Sequence of chain 1.A:
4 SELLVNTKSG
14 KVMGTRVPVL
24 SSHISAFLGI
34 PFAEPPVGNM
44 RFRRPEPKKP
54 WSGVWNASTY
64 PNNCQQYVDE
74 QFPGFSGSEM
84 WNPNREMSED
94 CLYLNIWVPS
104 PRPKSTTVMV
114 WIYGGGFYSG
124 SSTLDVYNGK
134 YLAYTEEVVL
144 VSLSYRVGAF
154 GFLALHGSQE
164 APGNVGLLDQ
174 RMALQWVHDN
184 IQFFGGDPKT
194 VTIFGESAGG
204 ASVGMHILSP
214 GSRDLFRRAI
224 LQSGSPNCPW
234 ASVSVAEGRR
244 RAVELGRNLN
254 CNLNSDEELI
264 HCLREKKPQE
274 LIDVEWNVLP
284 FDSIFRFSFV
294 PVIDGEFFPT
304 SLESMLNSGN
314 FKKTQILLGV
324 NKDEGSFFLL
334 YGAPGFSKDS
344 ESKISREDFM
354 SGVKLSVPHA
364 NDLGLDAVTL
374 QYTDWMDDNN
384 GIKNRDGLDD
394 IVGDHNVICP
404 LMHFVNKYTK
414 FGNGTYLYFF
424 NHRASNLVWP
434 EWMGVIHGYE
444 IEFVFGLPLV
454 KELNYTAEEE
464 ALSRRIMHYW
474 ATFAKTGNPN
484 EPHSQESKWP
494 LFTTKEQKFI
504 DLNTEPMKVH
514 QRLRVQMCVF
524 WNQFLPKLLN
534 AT

A small-molecule ligand and the protein it binds are described below.
Small molecule (SMILES): CC(=O)N[C@H]1CO[C@H](CO[C@@H]2O[C@@H](C)[C@@H](O)[C@@H](O)[C@@H]2O)[C@@H](O)[C@@H]1O

Binding-site contacts:
Ligand atom N2 contacts residue ASN59 of chain 1.A at 3.0 Å (h-bond).
Ligand atom O5 contacts residue PEG1 of chain 1.L at 4.3 Å.
Ligand atom C1 contacts residue SER61 of chain 1.A at 3.5 Å.
Ligand atom C2 contacts residue ASN59 of chain 1.A at 2.5 Å.
Ligand atom C5 contacts residue SER61 of chain 1.A at 3.3 Å.
Ligand atom C1 contacts residue THR62 of chain 1.A at 4.3 Å.
Ligand atom O6 contacts residue THR62 of chain 1.A at 4.1 Å.
Ligand atom C6 contacts residue SER61 of chain 1.A at 3.6 Å.
Ligand atom C7 contacts residue ASN59 of chain 1.A at 3.4 Å.
Ligand atom C4 contacts residue ASN59 of chain 1.A at 4.3 Å.
Ligand atom O5 contacts residue SER61 of chain 1.A at 3.2 Å (h-bond).
Ligand atom C6 contacts residue PEG1 of chain 1.L at 3.4 Å.
Ligand atom C5 contacts residue PEG1 of chain 1.L at 3.7 Å.
Ligand atom O5 contacts residue THR62 of chain 1.A at 4.2 Å.
Ligand atom C3 contacts residue ASN59 of chain 1.A at 3.9 Å.
Ligand atom C6 contacts residue THR62 of chain 1.A at 3.7 Å.
Ligand atom O5 contacts residue PEG1 of chain 1.L at 4.5 Å.
Ligand atom C1 contacts residue ASN59 of chain 1.A at 1.4 Å.
Ligand atom C5 contacts residue ASN59 of chain 1.A at 3.7 Å.
Ligand atom O7 contacts residue ASN59 of chain 1.A at 3.4 Å (h-bond).
Ligand atom O5 contacts residue ASN59 of chain 1.A at 2.4 Å (h-bond).